A small-molecule ligand and the protein it binds are described below.
Small molecule (SMILES): CC(=O)N[C@@H]1[C@@H](O)[C@H](O)[C@@H](CO)O[C@H]1O

Sequence of chain 1.B:
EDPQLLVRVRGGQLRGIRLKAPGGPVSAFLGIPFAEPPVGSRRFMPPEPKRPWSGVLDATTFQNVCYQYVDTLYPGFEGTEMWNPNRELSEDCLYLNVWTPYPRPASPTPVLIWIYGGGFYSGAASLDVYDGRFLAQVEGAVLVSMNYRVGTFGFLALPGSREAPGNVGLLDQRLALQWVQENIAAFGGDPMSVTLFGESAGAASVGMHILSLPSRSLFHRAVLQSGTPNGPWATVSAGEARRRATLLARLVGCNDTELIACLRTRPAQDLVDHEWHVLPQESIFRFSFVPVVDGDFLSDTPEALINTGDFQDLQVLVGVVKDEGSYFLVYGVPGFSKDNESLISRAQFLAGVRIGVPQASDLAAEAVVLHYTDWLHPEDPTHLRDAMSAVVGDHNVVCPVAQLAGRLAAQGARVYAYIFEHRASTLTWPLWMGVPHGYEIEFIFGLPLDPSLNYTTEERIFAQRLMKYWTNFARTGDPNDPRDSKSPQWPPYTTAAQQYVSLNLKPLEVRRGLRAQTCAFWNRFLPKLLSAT

Binding-site contacts:
Ligand atom C3 contacts residue ASN350 of chain 1.B at 4.0 Å.
Ligand atom O7 contacts residue LEU353 of chain 1.B at 3.5 Å (h-bond).
Ligand atom C8 contacts residue GLY345 of chain 1.B at 3.5 Å.
Ligand atom C7 contacts residue SER352 of chain 1.B at 4.2 Å.
Ligand atom N2 contacts residue SER352 of chain 1.B at 4.2 Å.
Ligand atom C1 contacts residue SER347 of chain 1.B at 4.0 Å.
Ligand atom O4 contacts residue GLY345 of chain 1.B at 3.7 Å.
Ligand atom O5 contacts residue SER347 of chain 1.B at 3.6 Å.
Ligand atom C6 contacts residue SER347 of chain 1.B at 4.0 Å.
Ligand atom C2 contacts residue ASN350 of chain 1.B at 2.7 Å.
Ligand atom C1 contacts residue ASN350 of chain 1.B at 1.5 Å.
Ligand atom N2 contacts residue ASN350 of chain 1.B at 3.1 Å (h-bond).
Ligand atom N2 contacts residue GLY345 of chain 1.B at 3.4 Å (h-bond).
Ligand atom C5 contacts residue ASN350 of chain 1.B at 3.7 Å.
Ligand atom C8 contacts residue ILE354 of chain 1.B at 4.4 Å (hydrophobic).
Ligand atom C5 contacts residue SER347 of chain 1.B at 3.9 Å.
Ligand atom O7 contacts residue ASN350 of chain 1.B at 4.4 Å.
Ligand atom O5 contacts residue ASN350 of chain 1.B at 2.4 Å (h-bond).
Ligand atom C7 contacts residue GLY345 of chain 1.B at 3.8 Å.
Ligand atom C8 contacts residue LEU353 of chain 1.B at 3.0 Å (hydrophobic).
Ligand atom C2 contacts residue GLY345 of chain 1.B at 4.5 Å.
Ligand atom C4 contacts residue ASN350 of chain 1.B at 4.4 Å.
Ligand atom C7 contacts residue LEU353 of chain 1.B at 3.6 Å (hydrophobic).
Ligand atom C7 contacts residue ASN350 of chain 1.B at 4.1 Å.
Ligand atom C8 contacts residue GLN358 of chain 1.B at 4.4 Å.